Binding-site contacts:
Ligand atom C16 contacts residue ARG29 of chain 1.B at 3.5 Å.
Ligand atom C4 contacts residue TYR31 of chain 1.B at 3.6 Å (hydrophobic).
Ligand atom C12 contacts residue ALA102 of chain 1.B at 3.8 Å (hydrophobic).
Ligand atom C8 contacts residue TYR31 of chain 1.B at 3.5 Å (hydrophobic).
Ligand atom C15 contacts residue ARG29 of chain 1.B at 3.3 Å.
Ligand atom C1 contacts residue THR32 of chain 1.B at 3.7 Å.
Ligand atom C11 contacts residue THR100 of chain 1.B at 3.9 Å.
Ligand atom C8 contacts residue THR100 of chain 1.B at 3.5 Å.
Ligand atom O9 contacts residue THR30 of chain 1.B at 3.2 Å.
Ligand atom CL2 contacts residue ALA102 of chain 1.B at 3.5 Å.
Ligand atom O9 contacts residue TYR31 of chain 1.B at 3.0 Å (h-bond).
Ligand atom CL2 contacts residue ILE115 of chain 1.B at 3.7 Å.
Ligand atom C5 contacts residue MET36 of chain 1.B at 3.1 Å (hydrophobic).
Ligand atom CL3 contacts residue GLU3 of chain 1.B at 3.4 Å.
Ligand atom C15 contacts residue VAL4 of chain 1.B at 3.6 Å (hydrophobic).
Ligand atom CL2 contacts residue ARG101 of chain 1.B at 3.9 Å.
Ligand atom CL1 contacts residue THR80 of chain 1.B at 3.5 Å.
Ligand atom N7 contacts residue TYR31 of chain 1.B at 3.6 Å (h-bond).
Ligand atom C2 contacts residue THR32 of chain 1.B at 3.7 Å.
Ligand atom C5 contacts residue TYR31 of chain 1.B at 3.9 Å (hydrophobic).
Ligand atom C11 contacts residue TYR34 of chain 1.B at 3.7 Å (hydrophobic).
Ligand atom C13 contacts residue ALA102 of chain 1.B at 3.8 Å (hydrophobic).
Ligand atom C12 contacts residue ARG101 of chain 1.B at 3.5 Å.
Ligand atom C16 contacts residue VAL4 of chain 1.B at 3.5 Å (hydrophobic).
Ligand atom C16 contacts residue TYR34 of chain 1.B at 3.8 Å (hydrophobic).
Ligand atom C3 contacts residue ALA26 of chain 1.B at 3.7 Å (hydrophobic).
Ligand atom C5 contacts residue TYR34 of chain 1.B at 3.3 Å (hydrophobic).
Ligand atom C4 contacts residue MET36 of chain 1.B at 3.8 Å (hydrophobic).
Ligand atom N1 contacts residue TYR34 of chain 1.B at 3.6 Å.
Ligand atom C12 contacts residue THR100 of chain 1.B at 3.7 Å.
Ligand atom CL1 contacts residue THR32 of chain 1.B at 3.6 Å.
Ligand atom N7 contacts residue THR100 of chain 1.B at 3.0 Å (h-bond).
Ligand atom N1 contacts residue THR100 of chain 1.B at 2.9 Å (h-bond).
Ligand atom C6 contacts residue MET36 of chain 1.B at 3.5 Å (hydrophobic).
Ligand atom N7 contacts residue TYR34 of chain 1.B at 3.9 Å.
Ligand atom CL1 contacts residue LYS79 of chain 1.B at 3.5 Å.
Ligand atom N1 contacts residue ARG101 of chain 1.B at 3.9 Å.
Ligand atom C5 contacts residue THR32 of chain 1.B at 3.6 Å.
Ligand atom C2 contacts residue ALA26 of chain 1.B at 3.7 Å (hydrophobic).
Ligand atom C6 contacts residue THR32 of chain 1.B at 3.3 Å.

Sequence of chain 1.B:
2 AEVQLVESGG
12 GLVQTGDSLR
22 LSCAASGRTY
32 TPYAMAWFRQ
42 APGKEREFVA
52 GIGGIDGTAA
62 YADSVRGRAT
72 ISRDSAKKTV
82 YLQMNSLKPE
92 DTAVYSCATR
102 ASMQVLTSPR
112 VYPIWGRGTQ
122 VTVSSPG

A small-molecule ligand and the protein it binds are described below.
Small molecule (SMILES): O=C(Nc1ccc(Cl)cc1)Nc1ccc(Cl)c(Cl)c1